Sequence of chain 2.A:
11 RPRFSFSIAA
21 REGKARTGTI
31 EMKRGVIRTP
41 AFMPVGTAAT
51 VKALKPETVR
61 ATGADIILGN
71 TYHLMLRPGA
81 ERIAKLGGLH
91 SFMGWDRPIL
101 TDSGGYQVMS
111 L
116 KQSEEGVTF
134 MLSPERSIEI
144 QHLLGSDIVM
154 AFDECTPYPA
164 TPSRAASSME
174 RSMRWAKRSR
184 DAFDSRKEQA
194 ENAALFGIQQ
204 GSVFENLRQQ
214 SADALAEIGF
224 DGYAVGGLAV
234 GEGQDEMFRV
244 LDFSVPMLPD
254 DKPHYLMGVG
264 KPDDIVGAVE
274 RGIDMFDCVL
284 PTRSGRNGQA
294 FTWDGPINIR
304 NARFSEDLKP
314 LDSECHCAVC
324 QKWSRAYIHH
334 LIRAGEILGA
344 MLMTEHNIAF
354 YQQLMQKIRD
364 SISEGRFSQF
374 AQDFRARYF

A protein and the small-molecule ligand that binds it are described below.
Small molecule (SMILES): Nc1nc2c(CCNCc3ccccc3)c3nc(NCCc4ccccc4)[nH]c3cc2c(=O)[nH]1

Binding-site contacts:
Ligand atom N5 contacts residue ASP102 of chain 2.A at 2.8 Å (salt-bridge).
Ligand atom C2 contacts residue CYS158 of chain 2.A at 3.5 Å (hydrophobic).
Ligand atom N1 contacts residue LEU231 of chain 2.A at 2.7 Å (h-bond).
Ligand atom O1 contacts residue GLY230 of chain 2.A at 2.9 Å (h-bond).
Ligand atom C6 contacts residue TYR106 of chain 2.A at 3.3 Å (hydrophobic).
Ligand atom N4 contacts residue ALA232 of chain 2.A at 3.0 Å (h-bond).
Ligand atom C17 contacts residue ALA232 of chain 2.A at 3.6 Å (hydrophobic).
Ligand atom N2 contacts residue ASP280 of chain 2.A at 2.8 Å (salt-bridge).
Ligand atom O1 contacts residue GLY229 of chain 2.A at 3.3 Å.
Ligand atom C17 contacts residue TYR106 of chain 2.A at 3.7 Å (hydrophobic).
Ligand atom C18 contacts residue ASP102 of chain 2.A at 3.5 Å.
Ligand atom N6 contacts residue ASP102 of chain 2.A at 2.6 Å (salt-bridge).
Ligand atom N6 contacts residue ILE201 of chain 2.A at 3.7 Å.
Ligand atom C17 contacts residue LEU231 of chain 2.A at 3.6 Å (hydrophobic).
Ligand atom C19 contacts residue CYS158 of chain 2.A at 3.6 Å (hydrophobic).
Ligand atom N6 contacts residue ASP156 of chain 2.A at 2.8 Å (salt-bridge).
Ligand atom O1 contacts residue GLN203 of chain 2.A at 2.9 Å (h-bond).
Ligand atom C8 contacts residue GLY261 of chain 2.A at 3.6 Å.
Ligand atom C3 contacts residue TYR106 of chain 2.A at 3.5 Å (hydrophobic).
Ligand atom C16 contacts residue TYR106 of chain 2.A at 3.3 Å (hydrophobic).
Ligand atom N5 contacts residue MET260 of chain 2.A at 3.3 Å.
Ligand atom C18 contacts residue MET260 of chain 2.A at 3.4 Å (hydrophobic).
Ligand atom C1 contacts residue GLY261 of chain 2.A at 3.4 Å.
Ligand atom C14 contacts residue VAL45 of chain 2.A at 3.4 Å (hydrophobic).
Ligand atom C18 contacts residue ASP156 of chain 2.A at 3.6 Å.
Ligand atom N3 contacts residue GLY261 of chain 2.A at 3.6 Å.
Ligand atom N3 contacts residue TYR106 of chain 2.A at 3.4 Å.
Ligand atom C9 contacts residue ASP280 of chain 2.A at 3.5 Å.
Ligand atom N7 contacts residue ASP156 of chain 2.A at 2.8 Å (salt-bridge).
Ligand atom N6 contacts residue MET260 of chain 2.A at 3.6 Å.
Ligand atom N1 contacts residue MET260 of chain 2.A at 3.6 Å.
Ligand atom C8 contacts residue ASP280 of chain 2.A at 3.5 Å.
Ligand atom O1 contacts residue ASP156 of chain 2.A at 3.5 Å (salt-bridge).
Ligand atom C5 contacts residue TYR106 of chain 2.A at 3.6 Å (hydrophobic).
Ligand atom C19 contacts residue ASP156 of chain 2.A at 3.6 Å.
Ligand atom N6 contacts residue SER103 of chain 2.A at 3.6 Å.
Ligand atom O1 contacts residue CYS158 of chain 2.A at 3.4 Å.
Ligand atom N5 contacts residue TYR106 of chain 2.A at 3.6 Å.
Ligand atom C15 contacts residue VAL45 of chain 2.A at 3.3 Å (hydrophobic).
Ligand atom C7 contacts residue ASP102 of chain 2.A at 3.2 Å.